Binding-site contacts:
Ligand atom CG contacts residue GLN984 of chain 2.B at 4.4 Å.
Ligand atom OXT contacts residue MET847 of chain 2.B at 4.1 Å.
Ligand atom O contacts residue ASN985 of chain 2.B at 2.9 Å (h-bond).
Ligand atom CG contacts residue GLN695 of chain 2.B at 3.9 Å.
Ligand atom OD1 contacts residue ARG910 of chain 2.B at 3.0 Å (salt-bridge).
Ligand atom C contacts residue MET847 of chain 2.B at 4.3 Å (hydrophobic).
Ligand atom OD2 contacts residue ASN985 of chain 2.B at 3.8 Å.
Ligand atom OD2 contacts residue GLN984 of chain 2.B at 3.7 Å.
Ligand atom OD1 contacts residue ASN985 of chain 2.B at 4.4 Å.
Ligand atom N contacts residue ASN985 of chain 2.B at 3.0 Å (h-bond).
Ligand atom OD1 contacts residue GLN695 of chain 2.B at 2.9 Å (h-bond).
Ligand atom OD2 contacts residue LEU983 of chain 2.B at 4.0 Å.
Ligand atom OD1 contacts residue GLN984 of chain 2.B at 3.8 Å.
Ligand atom CG contacts residue ARG906 of chain 2.B at 4.2 Å.
Ligand atom CG contacts residue ASN985 of chain 2.B at 3.8 Å.
Ligand atom CB contacts residue MET847 of chain 2.B at 4.5 Å (hydrophobic).
Ligand atom CB contacts residue LYS851 of chain 2.B at 3.5 Å.
Ligand atom CA contacts residue ARG663 of chain 2.B at 4.3 Å.
Ligand atom OXT contacts residue PRO667 of chain 2.B at 4.1 Å.
Ligand atom CG contacts residue ARG910 of chain 2.B at 3.5 Å.
Ligand atom N contacts residue ARG663 of chain 2.B at 3.2 Å (salt-bridge).
Ligand atom OXT contacts residue ARG663 of chain 2.B at 2.6 Å (salt-bridge).
Ligand atom CB contacts residue LEU903 of chain 2.B at 4.0 Å (hydrophobic).
Ligand atom CA contacts residue GLN695 of chain 2.B at 4.2 Å.
Ligand atom O contacts residue MET847 of chain 2.B at 3.7 Å.
Ligand atom OD2 contacts residue LYS851 of chain 2.B at 2.6 Å (salt-bridge).
Ligand atom C contacts residue ASN985 of chain 2.B at 3.9 Å.
Ligand atom CG contacts residue LYS851 of chain 2.B at 3.5 Å.
Ligand atom C contacts residue ARG663 of chain 2.B at 3.5 Å.
Ligand atom OD2 contacts residue LEU907 of chain 2.B at 4.5 Å.
Ligand atom CB contacts residue ASN985 of chain 2.B at 3.7 Å.
Ligand atom CA contacts residue LEU903 of chain 2.B at 4.4 Å (hydrophobic).
Ligand atom OD2 contacts residue ARG910 of chain 2.B at 2.8 Å (salt-bridge).
Ligand atom N contacts residue GLN695 of chain 2.B at 3.5 Å (h-bond).
Ligand atom OD1 contacts residue ARG906 of chain 2.B at 3.1 Å (salt-bridge).
Ligand atom OXT contacts residue LEU903 of chain 2.B at 3.6 Å.
Ligand atom CA contacts residue ASN985 of chain 2.B at 3.9 Å.
Ligand atom O contacts residue ARG663 of chain 2.B at 2.9 Å (salt-bridge).

Sequence of chain 2.B:
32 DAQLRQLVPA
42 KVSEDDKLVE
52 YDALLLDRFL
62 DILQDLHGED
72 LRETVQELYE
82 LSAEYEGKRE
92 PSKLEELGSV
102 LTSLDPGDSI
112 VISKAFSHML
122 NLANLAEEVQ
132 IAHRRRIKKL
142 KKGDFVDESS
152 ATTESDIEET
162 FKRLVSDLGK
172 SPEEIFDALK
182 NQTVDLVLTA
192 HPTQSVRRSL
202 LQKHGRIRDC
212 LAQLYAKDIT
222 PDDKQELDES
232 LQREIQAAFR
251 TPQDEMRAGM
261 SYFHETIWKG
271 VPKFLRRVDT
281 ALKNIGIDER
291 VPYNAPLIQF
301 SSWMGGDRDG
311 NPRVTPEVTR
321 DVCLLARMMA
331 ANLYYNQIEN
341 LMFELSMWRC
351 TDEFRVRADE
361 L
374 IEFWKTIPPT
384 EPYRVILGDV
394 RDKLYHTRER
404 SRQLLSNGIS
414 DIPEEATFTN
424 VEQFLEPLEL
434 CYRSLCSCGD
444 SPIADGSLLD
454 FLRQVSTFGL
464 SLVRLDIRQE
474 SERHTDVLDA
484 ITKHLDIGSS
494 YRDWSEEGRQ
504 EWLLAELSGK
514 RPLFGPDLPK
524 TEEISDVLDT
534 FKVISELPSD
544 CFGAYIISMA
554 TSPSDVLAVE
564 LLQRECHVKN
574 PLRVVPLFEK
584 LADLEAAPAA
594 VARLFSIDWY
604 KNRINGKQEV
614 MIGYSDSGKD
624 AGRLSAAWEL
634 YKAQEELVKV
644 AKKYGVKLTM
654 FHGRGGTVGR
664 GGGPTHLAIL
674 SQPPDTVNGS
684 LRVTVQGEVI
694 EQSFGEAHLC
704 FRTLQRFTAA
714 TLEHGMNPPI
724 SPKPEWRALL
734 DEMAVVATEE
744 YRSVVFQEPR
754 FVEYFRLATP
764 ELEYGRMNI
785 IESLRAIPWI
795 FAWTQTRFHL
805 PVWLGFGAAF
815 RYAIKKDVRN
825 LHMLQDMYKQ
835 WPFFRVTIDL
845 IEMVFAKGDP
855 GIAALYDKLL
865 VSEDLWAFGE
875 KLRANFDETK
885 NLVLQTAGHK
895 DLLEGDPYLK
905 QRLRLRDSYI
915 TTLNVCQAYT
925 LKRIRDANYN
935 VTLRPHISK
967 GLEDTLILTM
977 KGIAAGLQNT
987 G

This small molecule binds to this protein.
Small molecule (SMILES): N[C@@H](CC(=O)O)C(=O)O